Sequence of chain 1.A:
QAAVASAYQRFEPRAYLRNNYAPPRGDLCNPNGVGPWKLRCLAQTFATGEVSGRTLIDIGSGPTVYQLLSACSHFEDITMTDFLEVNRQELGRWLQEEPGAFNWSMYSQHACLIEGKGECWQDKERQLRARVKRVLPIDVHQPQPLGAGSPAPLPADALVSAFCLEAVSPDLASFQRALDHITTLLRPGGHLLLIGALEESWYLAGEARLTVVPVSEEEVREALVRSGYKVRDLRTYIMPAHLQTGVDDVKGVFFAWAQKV

Binding-site contacts:
Ligand atom O2 contacts residue ARG251 of chain 1.A at 3.2 Å (salt-bridge).
Ligand atom C4 contacts residue VAL250 of chain 1.A at 3.1 Å (hydrophobic).
Ligand atom C2 contacts residue VAL250 of chain 1.A at 3.6 Å (hydrophobic).
Ligand atom C5 contacts residue VAL250 of chain 1.A at 4.2 Å (hydrophobic).
Ligand atom C2 contacts residue LEU253 of chain 1.A at 3.7 Å (hydrophobic).
Ligand atom C6 contacts residue ARG251 of chain 1.A at 3.3 Å.
Ligand atom C4 contacts residue ARG251 of chain 1.A at 4.0 Å.
Ligand atom O22 contacts residue LEU253 of chain 1.A at 2.8 Å.
Ligand atom N1 contacts residue ARG251 of chain 1.A at 3.5 Å (salt-bridge).
Ligand atom C8A contacts residue LEU253 of chain 1.A at 4.5 Å (hydrophobic).
Ligand atom C6 contacts residue ASP252 of chain 1.A at 4.2 Å.
Ligand atom C4A contacts residue ARG251 of chain 1.A at 3.6 Å.
Ligand atom C5 contacts residue ASP252 of chain 1.A at 4.4 Å.
Ligand atom C22 contacts residue LEU253 of chain 1.A at 3.6 Å (hydrophobic).
Ligand atom O22 contacts residue ARG240 of chain 1.A at 4.2 Å.
Ligand atom C22 contacts residue ARG240 of chain 1.A at 3.6 Å.
Ligand atom N41 contacts residue VAL250 of chain 1.A at 3.5 Å.
Ligand atom C8 contacts residue ASP252 of chain 1.A at 3.8 Å.
Ligand atom C8A contacts residue ASP252 of chain 1.A at 4.3 Å.
Ligand atom C4A contacts residue VAL250 of chain 1.A at 4.1 Å (hydrophobic).
Ligand atom C22 contacts residue VAL250 of chain 1.A at 4.3 Å (hydrophobic).
Ligand atom C4A contacts residue ASP252 of chain 1.A at 4.3 Å.
Ligand atom C1 contacts residue LEU253 of chain 1.A at 4.3 Å (hydrophobic).
Ligand atom O22 contacts residue GLU236 of chain 1.A at 4.2 Å.
Ligand atom C5 contacts residue ARG251 of chain 1.A at 2.9 Å.
Ligand atom C7 contacts residue ARG251 of chain 1.A at 4.3 Å.
Ligand atom C7 contacts residue ASP252 of chain 1.A at 3.8 Å.

This protein binds this small molecule.
Small molecule (SMILES): O=[N+]([O-])c1ccc2c(c1)CN[C@@H](CO)C2